A small-molecule ligand and the protein it binds are described below.
Small molecule (SMILES): CC(=O)N[C@H]1[C@H](O[C@H]2[C@H](O)[C@@H](NC(C)=O)CO[C@@H]2CO)O[C@H](CO)[C@@H](O)[C@@H]1O

Binding-site contacts:
Ligand atom O6 contacts residue ARG22 of chain 1.A at 4.4 Å.
Ligand atom O5 contacts residue MET57 of chain 1.A at 4.2 Å.
Ligand atom O6 contacts residue ALA155 of chain 1.A at 3.9 Å.
Ligand atom C8 contacts residue ALA23 of chain 1.A at 4.4 Å (hydrophobic).
Ligand atom C8 contacts residue ALA155 of chain 1.A at 3.6 Å (hydrophobic).
Ligand atom C5 contacts residue ASN54 of chain 1.A at 3.6 Å.
Ligand atom C8 contacts residue ARG22 of chain 1.A at 3.5 Å.
Ligand atom O7 contacts residue ASN54 of chain 1.A at 3.1 Å (h-bond).
Ligand atom C1 contacts residue ASN54 of chain 1.A at 1.4 Å.
Ligand atom C7 contacts residue LEU158 of chain 1.A at 4.2 Å (hydrophobic).
Ligand atom O7 contacts residue THR154 of chain 1.A at 3.9 Å.
Ligand atom O7 contacts residue ALA155 of chain 1.A at 3.2 Å (h-bond).
Ligand atom C7 contacts residue ALA155 of chain 1.A at 3.8 Å (hydrophobic).
Ligand atom C4 contacts residue ASN54 of chain 1.A at 4.3 Å.
Ligand atom O7 contacts residue HIS153 of chain 1.A at 4.1 Å.
Ligand atom C6 contacts residue MET57 of chain 1.A at 4.0 Å (hydrophobic).
Ligand atom O4 contacts residue LEU158 of chain 1.A at 3.9 Å.
Ligand atom N2 contacts residue ASN54 of chain 1.A at 3.0 Å (h-bond).
Ligand atom C2 contacts residue LEU158 of chain 1.A at 4.3 Å (hydrophobic).
Ligand atom O6 contacts residue ALA23 of chain 1.A at 3.5 Å (h-bond).
Ligand atom C8 contacts residue HIS153 of chain 1.A at 3.4 Å.
Ligand atom O7 contacts residue LEU158 of chain 1.A at 3.5 Å.
Ligand atom O5 contacts residue ASN54 of chain 1.A at 2.3 Å (h-bond).
Ligand atom O5 contacts residue ALA23 of chain 1.A at 4.4 Å.
Ligand atom C6 contacts residue ALA155 of chain 1.A at 3.7 Å (hydrophobic).
Ligand atom C7 contacts residue ASN54 of chain 1.A at 3.4 Å.
Ligand atom O6 contacts residue MET57 of chain 1.A at 2.8 Å.
Ligand atom C8 contacts residue THR154 of chain 1.A at 4.1 Å.
Ligand atom C7 contacts residue HIS153 of chain 1.A at 4.0 Å.
Ligand atom C7 contacts residue THR154 of chain 1.A at 4.5 Å.
Ligand atom C2 contacts residue ASN54 of chain 1.A at 2.5 Å.
Ligand atom C6 contacts residue LEU158 of chain 1.A at 3.9 Å (hydrophobic).
Ligand atom C3 contacts residue ASN54 of chain 1.A at 3.9 Å.

Sequence of chain 1.A:
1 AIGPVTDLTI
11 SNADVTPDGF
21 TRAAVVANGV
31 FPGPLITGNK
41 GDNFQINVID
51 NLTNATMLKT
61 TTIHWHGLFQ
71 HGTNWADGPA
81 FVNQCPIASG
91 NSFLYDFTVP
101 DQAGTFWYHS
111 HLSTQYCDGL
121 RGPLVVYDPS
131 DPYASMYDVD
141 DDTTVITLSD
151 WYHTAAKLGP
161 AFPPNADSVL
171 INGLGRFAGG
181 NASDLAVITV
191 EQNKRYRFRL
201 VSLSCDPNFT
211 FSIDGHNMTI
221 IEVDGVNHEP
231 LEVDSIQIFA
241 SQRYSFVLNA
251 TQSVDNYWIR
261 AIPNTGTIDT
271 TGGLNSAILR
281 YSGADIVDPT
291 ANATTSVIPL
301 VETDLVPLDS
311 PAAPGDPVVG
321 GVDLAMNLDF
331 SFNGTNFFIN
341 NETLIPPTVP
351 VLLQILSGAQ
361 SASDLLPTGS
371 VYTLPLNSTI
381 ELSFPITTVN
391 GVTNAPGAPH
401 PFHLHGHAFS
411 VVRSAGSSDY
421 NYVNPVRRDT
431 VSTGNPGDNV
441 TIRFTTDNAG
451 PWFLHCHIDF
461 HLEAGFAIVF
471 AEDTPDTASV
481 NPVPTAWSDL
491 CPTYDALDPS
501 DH